This small molecule binds to this protein.
Small molecule (SMILES): C[n+]1cccc(C(N)=O)c1

Binding-site contacts:
Ligand atom N3 contacts residue SER233 of chain 1.A at 3.0 Å (h-bond).
Ligand atom N3 contacts residue ASP187 of chain 1.A at 4.0 Å.
Ligand atom C2 contacts residue SER221 of chain 1.A at 3.7 Å.
Ligand atom O1 contacts residue SER233 of chain 1.A at 3.9 Å.
Ligand atom O1 contacts residue TYR224 of chain 1.A at 3.8 Å.
Ligand atom C6 contacts residue SAH1 of chain 1.C at 3.9 Å.
Ligand atom C10 contacts residue LEU184 of chain 1.A at 4.0 Å (hydrophobic).
Ligand atom C2 contacts residue SER233 of chain 1.A at 3.8 Å.
Ligand atom C10 contacts residue TYR224 of chain 1.A at 3.6 Å (hydrophobic).
Ligand atom C2 contacts residue ALA218 of chain 1.A at 3.7 Å (hydrophobic).
Ligand atom O1 contacts residue SER221 of chain 1.A at 2.7 Å (h-bond).
Ligand atom O1 contacts residue SER267 of chain 1.A at 3.9 Å.
Ligand atom C7 contacts residue SAH1 of chain 1.C at 4.2 Å.
Ligand atom N3 contacts residue SER221 of chain 1.A at 4.2 Å.
Ligand atom O1 contacts residue TYR223 of chain 1.A at 3.9 Å.
Ligand atom N8 contacts residue TYR224 of chain 1.A at 3.8 Å.
Ligand atom N8 contacts residue TYR40 of chain 1.A at 4.2 Å.
Ligand atom C6 contacts residue TYR40 of chain 1.A at 4.2 Å (hydrophobic).
Ligand atom C9 contacts residue TYR44 of chain 1.A at 3.4 Å (hydrophobic).
Ligand atom N8 contacts residue TYR262 of chain 1.A at 4.1 Å.
Ligand atom C9 contacts residue TYR40 of chain 1.A at 4.1 Å (hydrophobic).
Ligand atom N3 contacts residue ASP217 of chain 1.A at 4.0 Å.
Ligand atom C9 contacts residue TYR262 of chain 1.A at 3.4 Å (hydrophobic).
Ligand atom C9 contacts residue TYR224 of chain 1.A at 4.3 Å (hydrophobic).
Ligand atom C5 contacts residue TYR224 of chain 1.A at 3.5 Å (hydrophobic).
Ligand atom N8 contacts residue LEU184 of chain 1.A at 4.1 Å.
Ligand atom C4 contacts residue LEU184 of chain 1.A at 4.0 Å (hydrophobic).
Ligand atom C7 contacts residue TYR224 of chain 1.A at 3.8 Å (hydrophobic).
Ligand atom N3 contacts residue ALA218 of chain 1.A at 3.9 Å.
Ligand atom C7 contacts residue LEU184 of chain 1.A at 4.0 Å (hydrophobic).
Ligand atom C5 contacts residue LEU184 of chain 1.A at 3.6 Å (hydrophobic).
Ligand atom O1 contacts residue ALA218 of chain 1.A at 3.6 Å.
Ligand atom C7 contacts residue TYR40 of chain 1.A at 3.4 Å (hydrophobic).
Ligand atom C2 contacts residue TYR224 of chain 1.A at 3.7 Å (hydrophobic).
Ligand atom N3 contacts residue TYR224 of chain 1.A at 4.2 Å.
Ligand atom C4 contacts residue TYR224 of chain 1.A at 3.4 Å (hydrophobic).
Ligand atom C6 contacts residue TYR224 of chain 1.A at 3.7 Å (hydrophobic).
Ligand atom C6 contacts residue LEU184 of chain 1.A at 3.3 Å (hydrophobic).
Ligand atom C10 contacts residue TYR262 of chain 1.A at 4.1 Å (hydrophobic).

Sequence of chain 1.A:
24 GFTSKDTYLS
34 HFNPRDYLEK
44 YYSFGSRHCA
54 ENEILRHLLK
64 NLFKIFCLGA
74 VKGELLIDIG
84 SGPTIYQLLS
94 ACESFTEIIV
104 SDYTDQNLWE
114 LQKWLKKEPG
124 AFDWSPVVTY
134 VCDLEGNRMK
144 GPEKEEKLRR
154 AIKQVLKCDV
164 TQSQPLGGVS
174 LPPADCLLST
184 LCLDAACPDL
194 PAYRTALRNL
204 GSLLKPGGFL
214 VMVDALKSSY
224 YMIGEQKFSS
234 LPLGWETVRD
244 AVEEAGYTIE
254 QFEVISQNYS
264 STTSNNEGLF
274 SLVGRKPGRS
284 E